Sequence of chain 1.B:
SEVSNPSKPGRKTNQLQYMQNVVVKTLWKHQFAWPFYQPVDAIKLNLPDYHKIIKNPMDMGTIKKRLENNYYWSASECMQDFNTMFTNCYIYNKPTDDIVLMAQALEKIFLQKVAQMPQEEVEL

This protein binds this small molecule.
Small molecule (SMILES): CC[C@H](C)[C@@H]1NC(=O)[C@H](CC2=c3ccccc3=NC2)NC(=O)[C@H](CC2=CN=C3C=CC=CC23)NC(=O)CSC[C@@H](C(N)=O)NC(=O)CNC(=O)[C@H](CCCCNC(C)=O)NC(=O)[C@H](CCCCN)NC(=O)[C@H](C(C)C)NC(=O)[C@H](CCCCNC(C)=O)NC(=O)[C@@H]2CCCN2C(=O)[C@H]([C@@H](C)CC)NC1=O

Binding-site contacts:
Ligand atom CD contacts residue ASN97 of chain 1.B at 3.8 Å.
Ligand atom OH contacts residue GLN35 of chain 1.B at 3.4 Å (h-bond).
Ligand atom O contacts residue ILE103 of chain 1.B at 3.1 Å (h-bond).
Ligand atom N contacts residue TRP38 of chain 1.B at 3.4 Å.
Ligand atom CH3 contacts residue PHE40 of chain 1.B at 3.8 Å (hydrophobic).
Ligand atom CA contacts residue TRP38 of chain 1.B at 3.6 Å (hydrophobic).
Ligand atom O contacts residue TRP38 of chain 1.B at 3.8 Å.
Ligand atom NZ contacts residue PHE36 of chain 1.B at 3.4 Å.
Ligand atom OH contacts residue MET106 of chain 1.B at 3.4 Å.
Ligand atom CH3 contacts residue GLN35 of chain 1.B at 3.8 Å.
Ligand atom O contacts residue ASP102 of chain 1.B at 3.4 Å (salt-bridge).
Ligand atom CG2 contacts residue ASP101 of chain 1.B at 3.5 Å.
Ligand atom CH contacts residue PHE36 of chain 1.B at 3.3 Å (hydrophobic).
Ligand atom CD2 contacts residue TRP38 of chain 1.B at 3.8 Å (hydrophobic).
Ligand atom C contacts residue TRP38 of chain 1.B at 3.6 Å (hydrophobic).
Ligand atom CH3 contacts residue PHE36 of chain 1.B at 3.6 Å (hydrophobic).
Ligand atom O contacts residue TRP38 of chain 1.B at 3.7 Å.
Ligand atom NE1 contacts residue TRP38 of chain 1.B at 3.5 Å.
Ligand atom SG contacts residue TRP38 of chain 1.B at 3.5 Å (h-bond).
Ligand atom OH contacts residue PHE36 of chain 1.B at 3.2 Å.
Ligand atom CG contacts residue LEU49 of chain 1.B at 3.6 Å (hydrophobic).
Ligand atom O contacts residue ASP101 of chain 1.B at 3.4 Å.
Ligand atom CD contacts residue ASP102 of chain 1.B at 3.5 Å.
Ligand atom C contacts residue ASP102 of chain 1.B at 3.8 Å.
Ligand atom CA contacts residue ASP102 of chain 1.B at 3.4 Å.
Ligand atom CG contacts residue ASN97 of chain 1.B at 3.3 Å.
Ligand atom N contacts residue ASP102 of chain 1.B at 3.0 Å (salt-bridge).
Ligand atom CH contacts residue VAL44 of chain 1.B at 3.6 Å (hydrophobic).
Ligand atom CH3 contacts residue VAL44 of chain 1.B at 3.6 Å (hydrophobic).
Ligand atom CG2 contacts residue LYS98 of chain 1.B at 3.6 Å.
Ligand atom O contacts residue ASP102 of chain 1.B at 2.9 Å (salt-bridge).
Ligand atom C contacts residue ASP102 of chain 1.B at 3.7 Å.
Ligand atom CB contacts residue LEU49 of chain 1.B at 3.5 Å (hydrophobic).
Ligand atom CH3 contacts residue TRP38 of chain 1.B at 3.5 Å (hydrophobic).
Ligand atom CB contacts residue ASN97 of chain 1.B at 3.3 Å.
Ligand atom C contacts residue TRP38 of chain 1.B at 3.6 Å (hydrophobic).
Ligand atom OH contacts residue ASN97 of chain 1.B at 3.1 Å (h-bond).
Ligand atom OH contacts residue TRP38 of chain 1.B at 3.0 Å (h-bond).
Ligand atom CG contacts residue ASP102 of chain 1.B at 3.5 Å.
Ligand atom CE2 contacts residue TRP38 of chain 1.B at 3.5 Å (hydrophobic).